This small molecule binds to this protein.
Small molecule (SMILES): C=C(O[C@@H]1C=C(C(=O)O)C=C[C@H]1O)C(=O)O

Binding-site contacts:
Ligand atom O8 contacts residue ARG111 of chain 1.A at 3.0 Å (salt-bridge).
Ligand atom C16 contacts residue SER87 of chain 1.A at 3.4 Å.
Ligand atom O9 contacts residue SER113 of chain 1.A at 2.9 Å (h-bond).
Ligand atom C7 contacts residue ILE151 of chain 1.A at 4.0 Å (hydrophobic).
Ligand atom C2 contacts residue PHE187 of chain 1.A at 3.7 Å (hydrophobic).
Ligand atom C4 contacts residue THR60 of chain 1.A at 3.8 Å.
Ligand atom O15 contacts residue SER87 of chain 1.A at 2.6 Å (h-bond).
Ligand atom C13 contacts residue SER87 of chain 1.A at 3.0 Å.
Ligand atom O8 contacts residue THR60 of chain 1.A at 2.8 Å (h-bond).
Ligand atom O14 contacts residue CYS88 of chain 1.A at 3.8 Å.
Ligand atom O9 contacts residue THR112 of chain 1.A at 3.6 Å.
Ligand atom C7 contacts residue SER113 of chain 1.A at 3.9 Å.
Ligand atom C7 contacts residue ARG111 of chain 1.A at 3.9 Å.
Ligand atom O11 contacts residue CYS88 of chain 1.A at 3.3 Å (h-bond).
Ligand atom O9 contacts residue SER110 of chain 1.A at 2.9 Å (h-bond).
Ligand atom O9 contacts residue ILE151 of chain 1.A at 3.8 Å.
Ligand atom C16 contacts residue VAL79 of chain 1.A at 3.5 Å (hydrophobic).
Ligand atom O11 contacts residue PHE187 of chain 1.A at 3.5 Å.
Ligand atom O14 contacts residue GLY152 of chain 1.A at 2.9 Å (h-bond).
Ligand atom O15 contacts residue ALA18 of chain 1.A at 3.5 Å.
Ligand atom C7 contacts residue THR112 of chain 1.A at 3.8 Å.
Ligand atom C13 contacts residue GLY152 of chain 1.A at 3.9 Å.
Ligand atom C4 contacts residue PRO42 of chain 1.A at 3.6 Å (hydrophobic).
Ligand atom O14 contacts residue ILE151 of chain 1.A at 3.8 Å.
Ligand atom C3 contacts residue THR60 of chain 1.A at 3.8 Å.
Ligand atom C13 contacts residue CYS88 of chain 1.A at 3.9 Å (hydrophobic).
Ligand atom O15 contacts residue TYR243 of chain 1.A at 2.9 Å (h-bond).
Ligand atom C7 contacts residue THR60 of chain 1.A at 3.5 Å.
Ligand atom C2 contacts residue CYS88 of chain 1.A at 4.0 Å (hydrophobic).
Ligand atom C16 contacts residue LEU247 of chain 1.A at 3.9 Å (hydrophobic).
Ligand atom C5 contacts residue PRO42 of chain 1.A at 3.6 Å (hydrophobic).
Ligand atom C7 contacts residue SER110 of chain 1.A at 3.7 Å.
Ligand atom C2 contacts residue SER113 of chain 1.A at 3.8 Å.
Ligand atom O9 contacts residue ARG111 of chain 1.A at 3.9 Å.
Ligand atom O8 contacts residue SER110 of chain 1.A at 3.6 Å.
Ligand atom O8 contacts residue THR112 of chain 1.A at 3.3 Å (h-bond).
Ligand atom C12 contacts residue SER87 of chain 1.A at 3.6 Å.
Ligand atom O14 contacts residue SER87 of chain 1.A at 3.3 Å (h-bond).
Ligand atom C12 contacts residue CYS88 of chain 1.A at 3.5 Å (hydrophobic).
Ligand atom C16 contacts residue VAL85 of chain 1.A at 3.7 Å (hydrophobic).

Sequence of chain 1.A:
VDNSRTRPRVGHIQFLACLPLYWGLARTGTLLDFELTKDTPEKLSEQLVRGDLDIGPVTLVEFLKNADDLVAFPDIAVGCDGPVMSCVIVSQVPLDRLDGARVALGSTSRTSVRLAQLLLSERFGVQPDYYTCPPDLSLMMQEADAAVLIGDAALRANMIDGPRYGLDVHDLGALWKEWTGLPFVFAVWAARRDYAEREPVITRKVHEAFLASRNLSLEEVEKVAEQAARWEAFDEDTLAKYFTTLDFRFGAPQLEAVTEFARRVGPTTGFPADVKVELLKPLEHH